Sequence of chain 2.A:
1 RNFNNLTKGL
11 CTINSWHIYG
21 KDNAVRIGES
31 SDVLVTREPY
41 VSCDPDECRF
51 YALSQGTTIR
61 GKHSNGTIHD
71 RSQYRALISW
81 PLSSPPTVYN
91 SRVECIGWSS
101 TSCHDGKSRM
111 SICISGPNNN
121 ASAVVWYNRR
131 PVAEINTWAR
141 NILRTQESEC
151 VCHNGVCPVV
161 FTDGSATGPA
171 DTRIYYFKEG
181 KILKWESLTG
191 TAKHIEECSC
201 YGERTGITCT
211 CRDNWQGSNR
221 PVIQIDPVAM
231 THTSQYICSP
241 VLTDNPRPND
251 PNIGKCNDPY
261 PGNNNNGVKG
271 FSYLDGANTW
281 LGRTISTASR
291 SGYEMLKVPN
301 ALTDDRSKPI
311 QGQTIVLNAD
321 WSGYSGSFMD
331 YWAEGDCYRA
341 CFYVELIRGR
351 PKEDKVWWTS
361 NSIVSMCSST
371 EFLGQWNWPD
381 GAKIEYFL

Binding-site contacts:
Ligand atom C2 contacts residue ASN5 of chain 2.A at 2.4 Å.
Ligand atom N2 contacts residue ASN2 of chain 2.A at 3.9 Å.
Ligand atom C2 contacts residue PHE3 of chain 2.A at 3.8 Å (hydrophobic).
Ligand atom C1 contacts residue ASN5 of chain 2.A at 1.4 Å.
Ligand atom C6 contacts residue ASN154 of chain 2.A at 3.9 Å.
Ligand atom C7 contacts residue ASN2 of chain 2.A at 3.9 Å.
Ligand atom C3 contacts residue ASN5 of chain 2.A at 3.8 Å.
Ligand atom C4 contacts residue ASN154 of chain 2.A at 4.5 Å.
Ligand atom C5 contacts residue ASN154 of chain 2.A at 3.4 Å.
Ligand atom C1 contacts residue PHE3 of chain 2.A at 3.9 Å (hydrophobic).
Ligand atom C3 contacts residue PHE3 of chain 2.A at 4.5 Å (hydrophobic).
Ligand atom C7 contacts residue ASN5 of chain 2.A at 3.6 Å.
Ligand atom N2 contacts residue PHE3 of chain 2.A at 2.8 Å (h-bond).
Ligand atom C8 contacts residue ASN2 of chain 2.A at 3.7 Å.
Ligand atom O5 contacts residue ASN5 of chain 2.A at 2.4 Å (h-bond).
Ligand atom O7 contacts residue ASN5 of chain 2.A at 4.0 Å.
Ligand atom O5 contacts residue ASN154 of chain 2.A at 3.9 Å.
Ligand atom C1 contacts residue ASN154 of chain 2.A at 4.1 Å.
Ligand atom O3 contacts residue ASN2 of chain 2.A at 3.5 Å (h-bond).
Ligand atom C3 contacts residue ASN2 of chain 2.A at 4.4 Å.
Ligand atom C7 contacts residue PHE3 of chain 2.A at 3.5 Å (hydrophobic).
Ligand atom C4 contacts residue ASN5 of chain 2.A at 4.2 Å.
Ligand atom N2 contacts residue ASN5 of chain 2.A at 2.9 Å (h-bond).
Ligand atom C8 contacts residue ASN5 of chain 2.A at 4.5 Å.
Ligand atom C8 contacts residue PHE3 of chain 2.A at 3.3 Å (hydrophobic).
Ligand atom C5 contacts residue ASN5 of chain 2.A at 3.6 Å.

This small molecule binds to this protein.
Small molecule (SMILES): CC(=O)N[C@@H]1[C@@H](O)[C@H](O)[C@@H](CO)O[C@H]1O